Sequence of chain 2.B:
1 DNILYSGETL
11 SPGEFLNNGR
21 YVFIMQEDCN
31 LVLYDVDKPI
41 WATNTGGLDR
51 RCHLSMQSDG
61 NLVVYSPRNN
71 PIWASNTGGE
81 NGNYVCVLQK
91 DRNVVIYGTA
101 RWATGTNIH

A small-molecule ligand and the protein it binds are described below.
Small molecule (SMILES): O=C1O[C@H](CO)[C@@H](O)[C@H](O[C@H]2O[C@H](CO)[C@@H](O)[C@H](O)[C@@H]2O)[C@@H]1O

Sequence of chain 3.B:
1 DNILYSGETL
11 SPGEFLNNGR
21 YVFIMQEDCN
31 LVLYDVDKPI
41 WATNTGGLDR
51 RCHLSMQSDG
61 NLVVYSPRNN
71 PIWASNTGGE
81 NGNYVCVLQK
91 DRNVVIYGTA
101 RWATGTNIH

Binding-site contacts:
Ligand atom C4 contacts residue TYR97 of chain 3.B at 3.8 Å (hydrophobic).
Ligand atom O6 contacts residue ALA103 of chain 2.B at 4.2 Å.
Ligand atom C6 contacts residue ASN93 of chain 3.B at 3.9 Å.
Ligand atom C2 contacts residue GLN89 of chain 3.B at 4.2 Å.
Ligand atom O2 contacts residue ASN93 of chain 3.B at 3.1 Å (h-bond).
Ligand atom C2 contacts residue ASN83 of chain 2.B at 3.8 Å.
Ligand atom C4 contacts residue ASN83 of chain 2.B at 4.1 Å.
Ligand atom O2 contacts residue ASN83 of chain 2.B at 2.8 Å (h-bond).
Ligand atom O4 contacts residue ASN83 of chain 2.B at 3.2 Å.
Ligand atom O4 contacts residue ALA100 of chain 2.B at 4.1 Å.
Ligand atom C6 contacts residue VAL95 of chain 3.B at 4.3 Å (hydrophobic).
Ligand atom C3 contacts residue PO41 of chain 3.M at 3.6 Å.
Ligand atom C6 contacts residue ALA103 of chain 2.B at 4.0 Å (hydrophobic).
Ligand atom C4 contacts residue GLN89 of chain 3.B at 4.3 Å.
Ligand atom C2 contacts residue PO41 of chain 3.M at 3.9 Å.
Ligand atom O4 contacts residue TYR97 of chain 3.B at 2.9 Å (h-bond).
Ligand atom O3 contacts residue PO41 of chain 3.M at 2.9 Å (h-bond).
Ligand atom O2 contacts residue ASN107 of chain 2.B at 3.8 Å.
Ligand atom O3 contacts residue TYR97 of chain 3.B at 3.4 Å (h-bond).
Ligand atom O3 contacts residue ASP91 of chain 3.B at 4.1 Å.
Ligand atom C6 contacts residue ASN83 of chain 2.B at 4.2 Å.
Ligand atom C3 contacts residue ASN83 of chain 2.B at 4.1 Å.
Ligand atom O2 contacts residue ASP91 of chain 3.B at 2.7 Å (salt-bridge).
Ligand atom O2 contacts residue GLN89 of chain 3.B at 3.4 Å (h-bond).
Ligand atom C1 contacts residue ASN93 of chain 3.B at 4.0 Å.
Ligand atom O4 contacts residue VAL95 of chain 3.B at 4.1 Å.
Ligand atom O3 contacts residue ASN83 of chain 2.B at 4.2 Å.
Ligand atom C3 contacts residue TYR97 of chain 3.B at 4.1 Å (hydrophobic).
Ligand atom C6 contacts residue ALA100 of chain 2.B at 4.3 Å (hydrophobic).
Ligand atom C1 contacts residue ASN107 of chain 2.B at 4.0 Å.
Ligand atom O3 contacts residue GLN89 of chain 3.B at 3.0 Å (h-bond).
Ligand atom C4 contacts residue ASN93 of chain 3.B at 4.1 Å.
Ligand atom O5 contacts residue ASN93 of chain 3.B at 3.2 Å (h-bond).
Ligand atom C5 contacts residue ASN83 of chain 2.B at 3.7 Å.
Ligand atom O4 contacts residue ASN107 of chain 2.B at 3.7 Å.
Ligand atom C2 contacts residue ASN93 of chain 3.B at 4.0 Å.
Ligand atom C3 contacts residue GLN89 of chain 3.B at 4.0 Å.
Ligand atom C5 contacts residue ASN93 of chain 3.B at 3.9 Å.
Ligand atom C4 contacts residue VAL95 of chain 3.B at 4.0 Å (hydrophobic).
Ligand atom C2 contacts residue ASP91 of chain 3.B at 3.5 Å.